Binding-site contacts:
Ligand atom C3 contacts residue FE1 of chain 1.B at 2.8 Å.
Ligand atom C4 contacts residue TYR196 of chain 1.A at 3.9 Å (hydrophobic).
Ligand atom C4 contacts residue ARG217 of chain 1.A at 3.8 Å.
Ligand atom C5 contacts residue TYR106 of chain 1.A at 3.7 Å (hydrophobic).
Ligand atom C4 contacts residue HIS220 of chain 1.A at 4.1 Å.
Ligand atom O3 contacts residue HIS220 of chain 1.A at 3.2 Å (h-bond).
Ligand atom C3 contacts residue ARG217 of chain 1.A at 3.4 Å.
Ligand atom C3 contacts residue HIS220 of chain 1.A at 4.0 Å.
Ligand atom C2 contacts residue ILE102 of chain 1.A at 4.0 Å (hydrophobic).
Ligand atom C5 contacts residue ARG217 of chain 1.A at 3.8 Å.
Ligand atom O4 contacts residue FE1 of chain 1.B at 2.1 Å.
Ligand atom C1 contacts residue PRO105 of chain 1.A at 3.6 Å (hydrophobic).
Ligand atom O3 contacts residue TYR162 of chain 1.A at 3.8 Å.
Ligand atom C4 contacts residue FE1 of chain 1.B at 2.9 Å.
Ligand atom C2 contacts residue PRO105 of chain 1.A at 3.6 Å (hydrophobic).
Ligand atom O4 contacts residue TYR196 of chain 1.A at 3.5 Å.
Ligand atom O4 contacts residue HIS222 of chain 1.A at 4.1 Å.
Ligand atom C6 contacts residue ARG217 of chain 1.A at 3.7 Å.
Ligand atom C contacts residue PRO105 of chain 1.A at 4.1 Å (hydrophobic).
Ligand atom O3 contacts residue ARG217 of chain 1.A at 3.2 Å (salt-bridge).
Ligand atom O3 contacts residue FE1 of chain 1.B at 2.0 Å.
Ligand atom C contacts residue ILE102 of chain 1.A at 3.8 Å (hydrophobic).
Ligand atom C4 contacts residue TYR106 of chain 1.A at 3.7 Å (hydrophobic).
Ligand atom C4 contacts residue TYR162 of chain 1.A at 4.1 Å (hydrophobic).
Ligand atom C1 contacts residue ARG217 of chain 1.A at 3.7 Å.
Ligand atom C contacts residue VAL81 of chain 1.A at 3.3 Å (hydrophobic).
Ligand atom O4 contacts residue HIS220 of chain 1.A at 3.4 Å (h-bond).
Ligand atom C2 contacts residue ARG217 of chain 1.A at 3.7 Å.
Ligand atom C3 contacts residue HIS222 of chain 1.A at 3.9 Å.
Ligand atom O4 contacts residue TYR162 of chain 1.A at 2.9 Å (h-bond).
Ligand atom C6 contacts residue VAL81 of chain 1.A at 4.0 Å (hydrophobic).
Ligand atom C contacts residue ALA250 of chain 1.A at 4.0 Å (hydrophobic).
Ligand atom O4 contacts residue TYR106 of chain 1.A at 3.6 Å.
Ligand atom C6 contacts residue PRO105 of chain 1.A at 3.9 Å (hydrophobic).
Ligand atom C3 contacts residue PRO105 of chain 1.A at 3.9 Å (hydrophobic).
Ligand atom O3 contacts residue HIS222 of chain 1.A at 2.5 Å (h-bond).
Ligand atom C6 contacts residue ILE198 of chain 1.A at 4.2 Å (hydrophobic).
Ligand atom C5 contacts residue TYR196 of chain 1.A at 3.5 Å (hydrophobic).
Ligand atom C2 contacts residue GLY104 of chain 1.A at 3.6 Å.
Ligand atom C contacts residue ASP80 of chain 1.A at 3.5 Å.

This protein binds this small molecule.
Small molecule (SMILES): Cc1ccc(O)c(O)c1

Sequence of chain 1.A:
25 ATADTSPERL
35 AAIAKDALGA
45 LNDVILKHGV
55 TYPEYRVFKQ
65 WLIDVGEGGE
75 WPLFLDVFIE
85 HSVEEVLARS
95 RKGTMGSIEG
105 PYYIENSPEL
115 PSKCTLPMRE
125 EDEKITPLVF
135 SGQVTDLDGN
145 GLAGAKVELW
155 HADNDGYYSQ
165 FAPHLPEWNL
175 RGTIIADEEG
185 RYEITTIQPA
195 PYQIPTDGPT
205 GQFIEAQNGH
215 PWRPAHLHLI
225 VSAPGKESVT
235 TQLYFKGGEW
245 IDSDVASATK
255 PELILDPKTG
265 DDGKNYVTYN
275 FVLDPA